This protein binds this small molecule.
Small molecule (SMILES): Oc1cc(Cl)ccc1Oc1ccc(Cl)cc1Cl

Binding-site contacts:
Ligand atom C1 contacts residue TYR184 of chain 1.A at 3.8 Å (hydrophobic).
Ligand atom C8 contacts residue ALA236 of chain 1.A at 4.2 Å (hydrophobic).
Ligand atom CL15 contacts residue VAL139 of chain 1.A at 4.0 Å.
Ligand atom C6 contacts residue TYR194 of chain 1.A at 3.3 Å (hydrophobic).
Ligand atom CL16 contacts residue NAD1 of chain 1.F at 3.3 Å.
Ligand atom C9 contacts residue NAD1 of chain 1.F at 4.0 Å.
Ligand atom C13 contacts residue ILE240 of chain 1.A at 4.0 Å (hydrophobic).
Ligand atom O7 contacts residue NAD1 of chain 1.F at 3.1 Å (h-bond).
Ligand atom C12 contacts residue VAL139 of chain 1.A at 4.0 Å (hydrophobic).
Ligand atom C8 contacts residue NAD1 of chain 1.F at 3.6 Å.
Ligand atom C11 contacts residue MET198 of chain 1.A at 4.2 Å (hydrophobic).
Ligand atom CL16 contacts residue ALA134 of chain 1.A at 3.7 Å.
Ligand atom C1 contacts residue NAD1 of chain 1.F at 3.4 Å.
Ligand atom O17 contacts residue TYR184 of chain 1.A at 4.2 Å.
Ligand atom CL15 contacts residue ASN135 of chain 1.A at 3.8 Å.
Ligand atom O17 contacts residue TYR194 of chain 1.A at 2.4 Å (h-bond).
Ligand atom C5 contacts residue NAD1 of chain 1.F at 3.5 Å.
Ligand atom C4 contacts residue NAD1 of chain 1.F at 3.5 Å.
Ligand atom O17 contacts residue NAD1 of chain 1.F at 2.6 Å (h-bond).
Ligand atom C3 contacts residue ALA237 of chain 1.A at 3.7 Å (hydrophobic).
Ligand atom CL14 contacts residue TYR184 of chain 1.A at 3.4 Å.
Ligand atom C2 contacts residue NAD1 of chain 1.F at 3.4 Å.
Ligand atom CL16 contacts residue ALA236 of chain 1.A at 3.3 Å.
Ligand atom C4 contacts residue ALA237 of chain 1.A at 3.6 Å (hydrophobic).
Ligand atom C9 contacts residue ALA236 of chain 1.A at 3.6 Å (hydrophobic).
Ligand atom CL15 contacts residue MET198 of chain 1.A at 4.2 Å.
Ligand atom C1 contacts residue TYR194 of chain 1.A at 3.3 Å (hydrophobic).
Ligand atom C10 contacts residue ALA236 of chain 1.A at 4.0 Å (hydrophobic).
Ligand atom O17 contacts residue LYS202 of chain 1.A at 3.8 Å.
Ligand atom C2 contacts residue TYR194 of chain 1.A at 4.1 Å (hydrophobic).
Ligand atom CL15 contacts residue ALA136 of chain 1.A at 3.3 Å.
Ligand atom CL14 contacts residue NAD1 of chain 1.F at 3.7 Å.
Ligand atom CL14 contacts residue PHE285 of chain 1.A at 3.9 Å.
Ligand atom C6 contacts residue NAD1 of chain 1.F at 3.5 Å.
Ligand atom C9 contacts residue ALA134 of chain 1.A at 3.8 Å (hydrophobic).
Ligand atom CL14 contacts residue ILE286 of chain 1.A at 4.2 Å.
Ligand atom C3 contacts residue ILE286 of chain 1.A at 4.2 Å (hydrophobic).
Ligand atom C10 contacts residue ALA134 of chain 1.A at 3.5 Å (hydrophobic).
Ligand atom C3 contacts residue NAD1 of chain 1.F at 3.2 Å.
Ligand atom C12 contacts residue MET198 of chain 1.A at 3.9 Å (hydrophobic).

Sequence of chain 1.A:
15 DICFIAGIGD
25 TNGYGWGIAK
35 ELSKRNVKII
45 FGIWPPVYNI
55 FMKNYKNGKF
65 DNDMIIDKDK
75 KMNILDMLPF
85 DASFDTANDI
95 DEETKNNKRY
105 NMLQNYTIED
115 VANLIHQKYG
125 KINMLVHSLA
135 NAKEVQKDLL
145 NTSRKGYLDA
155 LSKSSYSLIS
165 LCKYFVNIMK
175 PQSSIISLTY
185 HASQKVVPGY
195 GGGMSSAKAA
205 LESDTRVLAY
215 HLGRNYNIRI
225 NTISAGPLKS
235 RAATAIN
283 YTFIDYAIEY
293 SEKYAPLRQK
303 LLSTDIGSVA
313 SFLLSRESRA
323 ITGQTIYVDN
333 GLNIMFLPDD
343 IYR